The protein below binds the small molecule below.
Small molecule (SMILES): Cc1cc(N)nc(CCc2cccc([C@H](CN)Cc3cc(C)cc(N)n3)c2)c1

Binding-site contacts:
Ligand atom N31 contacts residue HEM1 of chain 1.C at 2.5 Å (h-bond).
Ligand atom C15 contacts residue HEM1 of chain 1.C at 3.3 Å.
Ligand atom C23 contacts residue TYR410 of chain 1.A at 3.6 Å (hydrophobic).
Ligand atom N01 contacts residue GLU296 of chain 1.A at 2.5 Å (salt-bridge).
Ligand atom C11 contacts residue HEM1 of chain 1.C at 3.3 Å.
Ligand atom C28 contacts residue HEM1 of chain 1.C at 3.6 Å.
Ligand atom C05 contacts residue VAL271 of chain 1.A at 3.7 Å (hydrophobic).
Ligand atom N22 contacts residue ARG118 of chain 1.A at 3.6 Å.
Ligand atom N31 contacts residue H4B1 of chain 1.D at 2.8 Å (h-bond).
Ligand atom N02 contacts residue HEM1 of chain 1.C at 3.4 Å.
Ligand atom N02 contacts residue TYR292 of chain 1.A at 3.6 Å.
Ligand atom C09 contacts residue VAL271 of chain 1.A at 3.4 Å (hydrophobic).
Ligand atom C07 contacts residue HEM1 of chain 1.C at 3.4 Å.
Ligand atom C07 contacts residue PHE288 of chain 1.A at 3.7 Å (hydrophobic).
Ligand atom N21 contacts residue TYR410 of chain 1.A at 3.6 Å.
Ligand atom C08 contacts residue GLU296 of chain 1.A at 3.1 Å.
Ligand atom C24 contacts residue TYR410 of chain 1.A at 3.7 Å (hydrophobic).
Ligand atom C16 contacts residue HEM1 of chain 1.C at 3.0 Å.
Ligand atom C22 contacts residue HEM1 of chain 1.C at 3.3 Å.
Ligand atom N22 contacts residue HEM1 of chain 1.C at 2.9 Å (h-bond).
Ligand atom N22 contacts residue TYR410 of chain 1.A at 3.5 Å.
Ligand atom C30 contacts residue HEM1 of chain 1.C at 3.7 Å.
Ligand atom C03 contacts residue HEM1 of chain 1.C at 3.4 Å.
Ligand atom C26 contacts residue HEM1 of chain 1.C at 3.5 Å.
Ligand atom C29 contacts residue HEM1 of chain 1.C at 3.3 Å.
Ligand atom C12 contacts residue GLN182 of chain 1.A at 3.5 Å.
Ligand atom C02 contacts residue HEM1 of chain 1.C at 3.7 Å.
Ligand atom N02 contacts residue TRP291 of chain 1.A at 2.7 Å (h-bond).
Ligand atom C06 contacts residue GLU296 of chain 1.A at 3.2 Å.
Ligand atom C25 contacts residue TYR410 of chain 1.A at 3.7 Å (hydrophobic).
Ligand atom C02 contacts residue GLU296 of chain 1.A at 3.5 Å.
Ligand atom N21 contacts residue HEM1 of chain 1.C at 2.5 Å (h-bond).
Ligand atom C30 contacts residue H4B1 of chain 1.D at 3.5 Å.
Ligand atom N02 contacts residue GLU296 of chain 1.A at 2.8 Å (salt-bridge).
Ligand atom C22 contacts residue TYR410 of chain 1.A at 3.4 Å (hydrophobic).
Ligand atom C13 contacts residue GLN182 of chain 1.A at 3.3 Å.
Ligand atom C27 contacts residue TRP10 of chain 1.B at 3.5 Å (hydrophobic).
Ligand atom C23 contacts residue LEU41 of chain 1.A at 3.7 Å (hydrophobic).
Ligand atom C26 contacts residue TYR410 of chain 1.A at 3.7 Å (hydrophobic).
Ligand atom C02 contacts residue TRP291 of chain 1.A at 3.8 Å (hydrophobic).

Sequence of chain 1.A:
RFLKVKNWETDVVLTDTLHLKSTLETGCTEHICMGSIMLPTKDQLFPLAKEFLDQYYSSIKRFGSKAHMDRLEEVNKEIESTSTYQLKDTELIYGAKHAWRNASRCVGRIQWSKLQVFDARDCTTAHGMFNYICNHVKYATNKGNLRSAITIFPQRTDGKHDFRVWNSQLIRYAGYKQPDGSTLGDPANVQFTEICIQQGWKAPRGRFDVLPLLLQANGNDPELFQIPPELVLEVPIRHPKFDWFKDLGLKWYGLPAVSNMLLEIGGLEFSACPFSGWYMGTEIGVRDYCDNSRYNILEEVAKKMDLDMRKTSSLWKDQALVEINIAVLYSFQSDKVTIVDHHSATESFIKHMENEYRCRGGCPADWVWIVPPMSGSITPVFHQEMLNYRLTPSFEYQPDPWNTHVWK

Sequence of chain 1.B:
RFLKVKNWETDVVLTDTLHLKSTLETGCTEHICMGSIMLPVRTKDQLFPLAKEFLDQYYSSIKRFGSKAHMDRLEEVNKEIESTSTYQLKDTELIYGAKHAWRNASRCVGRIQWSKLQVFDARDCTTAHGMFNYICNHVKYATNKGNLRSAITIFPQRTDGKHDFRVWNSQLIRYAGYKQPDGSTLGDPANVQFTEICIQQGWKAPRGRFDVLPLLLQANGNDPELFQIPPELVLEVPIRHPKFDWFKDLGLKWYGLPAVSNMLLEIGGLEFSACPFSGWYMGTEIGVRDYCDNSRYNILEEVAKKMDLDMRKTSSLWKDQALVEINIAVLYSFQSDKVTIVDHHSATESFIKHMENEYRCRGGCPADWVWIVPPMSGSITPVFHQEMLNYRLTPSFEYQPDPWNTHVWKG